The small molecule below binds the protein below.
Small molecule (SMILES): CC(=O)N[C@@H]1[C@@H](O)[C@H](O)[C@@H](CO)O[C@H]1O

Sequence of chain 1.FA:
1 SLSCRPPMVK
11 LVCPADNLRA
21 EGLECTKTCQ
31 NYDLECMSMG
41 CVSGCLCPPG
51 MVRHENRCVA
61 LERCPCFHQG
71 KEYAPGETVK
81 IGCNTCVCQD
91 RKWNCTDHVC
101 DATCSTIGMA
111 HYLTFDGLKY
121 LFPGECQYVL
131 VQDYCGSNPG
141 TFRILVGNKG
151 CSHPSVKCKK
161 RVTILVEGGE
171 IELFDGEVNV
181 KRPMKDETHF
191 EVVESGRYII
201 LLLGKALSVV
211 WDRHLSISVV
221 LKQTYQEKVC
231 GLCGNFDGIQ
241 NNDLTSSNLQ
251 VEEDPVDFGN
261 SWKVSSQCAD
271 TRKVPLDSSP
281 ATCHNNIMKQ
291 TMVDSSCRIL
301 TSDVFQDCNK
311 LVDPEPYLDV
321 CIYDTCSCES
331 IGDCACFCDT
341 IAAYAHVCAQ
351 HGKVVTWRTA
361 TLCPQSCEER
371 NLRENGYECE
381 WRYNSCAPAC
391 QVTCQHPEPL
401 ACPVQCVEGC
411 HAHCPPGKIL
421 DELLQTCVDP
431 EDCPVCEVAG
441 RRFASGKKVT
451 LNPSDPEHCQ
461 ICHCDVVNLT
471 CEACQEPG

Binding-site contacts:
Ligand atom O7 contacts residue TYR377 of chain 1.FA at 4.3 Å.
Ligand atom O7 contacts residue ASN384 of chain 1.Y at 3.1 Å (h-bond).
Ligand atom N2 contacts residue ASN384 of chain 1.Y at 3.0 Å (h-bond).
Ligand atom C3 contacts residue ASN384 of chain 1.Y at 3.7 Å.
Ligand atom C4 contacts residue ASN384 of chain 1.Y at 4.0 Å.
Ligand atom C8 contacts residue TYR377 of chain 1.FA at 4.0 Å (hydrophobic).
Ligand atom C1 contacts residue ASN384 of chain 1.Y at 1.4 Å.
Ligand atom C7 contacts residue ASN384 of chain 1.Y at 3.2 Å.
Ligand atom C2 contacts residue ASN384 of chain 1.Y at 2.3 Å.
Ligand atom C5 contacts residue ASN384 of chain 1.Y at 3.5 Å.
Ligand atom O5 contacts residue ASN384 of chain 1.Y at 2.2 Å (h-bond).
Ligand atom C8 contacts residue ASN384 of chain 1.Y at 4.5 Å.
Ligand atom C7 contacts residue TYR377 of chain 1.FA at 4.2 Å (hydrophobic).

Sequence of chain 1.Y:
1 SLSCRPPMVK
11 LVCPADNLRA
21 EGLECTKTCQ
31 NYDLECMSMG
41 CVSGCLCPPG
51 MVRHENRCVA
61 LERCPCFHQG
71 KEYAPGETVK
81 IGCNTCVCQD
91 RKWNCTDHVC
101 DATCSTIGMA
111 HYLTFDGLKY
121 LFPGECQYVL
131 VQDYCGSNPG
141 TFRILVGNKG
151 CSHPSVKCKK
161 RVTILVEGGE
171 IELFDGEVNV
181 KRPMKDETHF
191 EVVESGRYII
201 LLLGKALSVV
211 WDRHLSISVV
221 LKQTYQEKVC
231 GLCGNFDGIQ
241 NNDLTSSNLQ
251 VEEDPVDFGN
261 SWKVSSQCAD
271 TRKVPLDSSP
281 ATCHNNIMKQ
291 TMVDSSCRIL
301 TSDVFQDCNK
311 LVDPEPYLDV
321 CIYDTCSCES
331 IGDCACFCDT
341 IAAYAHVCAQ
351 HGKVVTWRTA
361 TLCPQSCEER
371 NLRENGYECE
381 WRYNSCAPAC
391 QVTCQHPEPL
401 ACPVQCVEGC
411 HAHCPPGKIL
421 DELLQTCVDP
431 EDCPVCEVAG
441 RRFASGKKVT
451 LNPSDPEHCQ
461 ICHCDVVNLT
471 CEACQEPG